The protein below binds the small molecule below.
Small molecule (SMILES): O=C(O)C/C=N/O

Binding-site contacts:
Ligand atom C3 contacts residue HIS193 of chain 1.A at 4.2 Å.
Ligand atom O1 contacts residue THR347 of chain 1.A at 2.7 Å (h-bond).
Ligand atom N1 contacts residue ASP108 of chain 1.A at 4.0 Å.
Ligand atom N1 contacts residue 48J1 of chain 1.E at 3.1 Å (h-bond).
Ligand atom O2 contacts residue SER317 of chain 1.A at 2.5 Å (h-bond).
Ligand atom O1 contacts residue HIS193 of chain 1.A at 3.7 Å.
Ligand atom O1 contacts residue SER315 of chain 1.A at 2.9 Å (h-bond).
Ligand atom O3 contacts residue ASP108 of chain 1.A at 4.1 Å.
Ligand atom C2 contacts residue 48J1 of chain 1.E at 4.2 Å.
Ligand atom C3 contacts residue ASP108 of chain 1.A at 3.8 Å.
Ligand atom N1 contacts residue GLY192 of chain 1.A at 3.3 Å (h-bond).
Ligand atom O1 contacts residue SER317 of chain 1.A at 4.3 Å.
Ligand atom C1 contacts residue CYS191 of chain 1.A at 3.4 Å (hydrophobic).
Ligand atom N1 contacts residue CYS191 of chain 1.A at 2.9 Å (h-bond).
Ligand atom O1 contacts residue ASN313 of chain 1.A at 3.4 Å (h-bond).
Ligand atom O2 contacts residue SER315 of chain 1.A at 3.1 Å (h-bond).
Ligand atom C2 contacts residue LEU348 of chain 1.A at 4.2 Å (hydrophobic).
Ligand atom O2 contacts residue CYS191 of chain 1.A at 3.3 Å (h-bond).
Ligand atom O3 contacts residue 48J1 of chain 1.E at 3.6 Å (h-bond).
Ligand atom N1 contacts residue GLU285 of chain 1.A at 3.7 Å.
Ligand atom O3 contacts residue CYS191 of chain 1.A at 3.4 Å.
Ligand atom N1 contacts residue ARG228 of chain 1.A at 3.9 Å.
Ligand atom C1 contacts residue LEU348 of chain 1.A at 4.2 Å (hydrophobic).
Ligand atom C1 contacts residue SER315 of chain 1.A at 3.4 Å.
Ligand atom O1 contacts residue 48J1 of chain 1.E at 4.1 Å.
Ligand atom O3 contacts residue ARG228 of chain 1.A at 2.9 Å (salt-bridge).
Ligand atom C1 contacts residue HIS193 of chain 1.A at 3.3 Å.
Ligand atom C2 contacts residue HIS193 of chain 1.A at 4.3 Å.
Ligand atom C3 contacts residue GLY192 of chain 1.A at 3.4 Å.
Ligand atom C1 contacts residue SER317 of chain 1.A at 3.5 Å.
Ligand atom C3 contacts residue 48J1 of chain 1.E at 4.2 Å.
Ligand atom C3 contacts residue CYS191 of chain 1.A at 1.8 Å (hydrophobic).
Ligand atom C2 contacts residue TRP93 of chain 1.A at 3.6 Å (hydrophobic).
Ligand atom O3 contacts residue GLU285 of chain 1.A at 3.5 Å (salt-bridge).
Ligand atom C3 contacts residue TRP93 of chain 1.A at 4.0 Å (hydrophobic).
Ligand atom O2 contacts residue HIS193 of chain 1.A at 2.4 Å (h-bond).
Ligand atom C1 contacts residue ASN313 of chain 1.A at 4.3 Å.
Ligand atom O3 contacts residue GLY192 of chain 1.A at 2.4 Å (h-bond).
Ligand atom C1 contacts residue THR347 of chain 1.A at 3.9 Å.
Ligand atom C2 contacts residue CYS191 of chain 1.A at 2.6 Å (hydrophobic).

Sequence of chain 1.A:
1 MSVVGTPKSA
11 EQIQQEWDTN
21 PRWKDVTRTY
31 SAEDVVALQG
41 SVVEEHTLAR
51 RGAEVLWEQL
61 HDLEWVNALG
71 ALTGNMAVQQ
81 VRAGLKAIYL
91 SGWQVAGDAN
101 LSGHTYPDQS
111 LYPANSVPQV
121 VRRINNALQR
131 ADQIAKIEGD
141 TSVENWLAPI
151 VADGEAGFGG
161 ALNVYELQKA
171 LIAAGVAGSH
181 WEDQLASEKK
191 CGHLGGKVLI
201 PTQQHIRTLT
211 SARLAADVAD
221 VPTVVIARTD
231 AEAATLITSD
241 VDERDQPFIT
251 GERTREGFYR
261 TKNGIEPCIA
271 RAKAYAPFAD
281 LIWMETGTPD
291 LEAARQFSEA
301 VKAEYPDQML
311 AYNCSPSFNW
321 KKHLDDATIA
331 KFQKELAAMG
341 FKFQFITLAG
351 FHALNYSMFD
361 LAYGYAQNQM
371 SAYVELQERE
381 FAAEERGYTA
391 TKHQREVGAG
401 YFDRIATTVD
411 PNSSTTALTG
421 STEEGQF